Binding-site contacts:
Ligand atom C1 contacts residue ASN349 of chain 1.C at 1.4 Å.
Ligand atom C7 contacts residue ARG285 of chain 1.C at 4.3 Å.
Ligand atom C3 contacts residue ASN349 of chain 1.C at 3.8 Å.
Ligand atom O7 contacts residue THR287 of chain 1.C at 4.4 Å.
Ligand atom C8 contacts residue THR287 of chain 1.C at 3.6 Å.
Ligand atom C7 contacts residue ASN349 of chain 1.C at 3.3 Å.
Ligand atom C7 contacts residue ARG284 of chain 1.C at 3.7 Å.
Ligand atom O5 contacts residue ASN349 of chain 1.C at 2.5 Å (h-bond).
Ligand atom O7 contacts residue ASN349 of chain 1.C at 3.5 Å (h-bond).
Ligand atom O7 contacts residue ARG284 of chain 1.C at 3.2 Å (salt-bridge).
Ligand atom C4 contacts residue ASN349 of chain 1.C at 4.3 Å.
Ligand atom N2 contacts residue ASN349 of chain 1.C at 2.8 Å (h-bond).
Ligand atom C2 contacts residue ASN349 of chain 1.C at 2.5 Å.
Ligand atom O7 contacts residue ARG285 of chain 1.C at 3.6 Å.
Ligand atom C8 contacts residue ASN349 of chain 1.C at 4.4 Å.
Ligand atom O7 contacts residue SER351 of chain 1.C at 4.2 Å.
Ligand atom C5 contacts residue ASN349 of chain 1.C at 3.8 Å.
Ligand atom C8 contacts residue ARG284 of chain 1.C at 3.4 Å.
Ligand atom C7 contacts residue THR287 of chain 1.C at 4.1 Å.

Sequence of chain 1.C:
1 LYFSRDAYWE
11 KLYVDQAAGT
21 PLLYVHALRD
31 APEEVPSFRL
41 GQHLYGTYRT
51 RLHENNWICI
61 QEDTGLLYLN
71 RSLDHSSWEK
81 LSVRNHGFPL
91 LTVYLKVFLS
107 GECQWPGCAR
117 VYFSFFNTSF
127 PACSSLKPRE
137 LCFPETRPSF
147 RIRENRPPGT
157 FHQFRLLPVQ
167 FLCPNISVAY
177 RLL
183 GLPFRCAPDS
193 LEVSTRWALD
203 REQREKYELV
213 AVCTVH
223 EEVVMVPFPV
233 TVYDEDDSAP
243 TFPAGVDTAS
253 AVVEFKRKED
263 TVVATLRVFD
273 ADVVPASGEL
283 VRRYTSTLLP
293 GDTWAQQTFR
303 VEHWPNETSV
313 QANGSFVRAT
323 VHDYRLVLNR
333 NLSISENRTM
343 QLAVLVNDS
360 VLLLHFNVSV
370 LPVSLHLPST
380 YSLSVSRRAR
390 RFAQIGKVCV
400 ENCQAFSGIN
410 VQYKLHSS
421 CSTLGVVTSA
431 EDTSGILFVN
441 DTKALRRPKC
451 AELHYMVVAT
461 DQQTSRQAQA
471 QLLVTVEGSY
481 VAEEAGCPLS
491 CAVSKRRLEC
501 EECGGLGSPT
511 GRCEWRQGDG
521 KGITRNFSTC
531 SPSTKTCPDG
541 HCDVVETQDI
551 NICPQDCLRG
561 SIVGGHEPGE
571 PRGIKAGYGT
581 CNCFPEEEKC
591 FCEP

This protein binds this small molecule.
Small molecule (SMILES): CC(=O)N[C@@H]1[C@@H](O)[C@H](O)[C@@H](CO)O[C@H]1O